Sequence of chain 1.A:
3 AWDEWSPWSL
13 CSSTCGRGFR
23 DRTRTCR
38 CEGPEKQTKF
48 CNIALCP

This small molecule binds to this protein.
Small molecule (SMILES): C[C@@H]1OC[C@@H](O)[C@H](O[C@@H]2O[C@H](CO)[C@@H](O)[C@H](O)[C@H]2O)[C@@H]1O

Binding-site contacts:
Ligand atom O6 contacts residue CYS17 of chain 1.A at 3.5 Å (h-bond).
Ligand atom C2 contacts residue THR16 of chain 1.A at 2.4 Å.
Ligand atom C4 contacts residue CYS17 of chain 1.A at 3.8 Å (hydrophobic).
Ligand atom O3 contacts residue THR16 of chain 1.A at 4.2 Å.
Ligand atom O5 contacts residue CYS17 of chain 1.A at 4.2 Å.
Ligand atom C5 contacts residue CYS17 of chain 1.A at 4.0 Å (hydrophobic).
Ligand atom C3 contacts residue THR16 of chain 1.A at 2.9 Å.
Ligand atom C3 contacts residue CYS17 of chain 1.A at 4.0 Å (hydrophobic).
Ligand atom C6 contacts residue THR16 of chain 1.A at 4.1 Å.
Ligand atom O4 contacts residue THR16 of chain 1.A at 4.4 Å.
Ligand atom C4 contacts residue THR16 of chain 1.A at 3.4 Å.
Ligand atom O6 contacts residue SER15 of chain 1.A at 4.2 Å.
Ligand atom C5 contacts residue CYS17 of chain 1.A at 4.3 Å (hydrophobic).
Ligand atom C1 contacts residue THR16 of chain 1.A at 1.4 Å.
Ligand atom C5 contacts residue THR16 of chain 1.A at 2.7 Å.
Ligand atom O5 contacts residue THR16 of chain 1.A at 2.2 Å (h-bond).
Ligand atom C1 contacts residue CYS17 of chain 1.A at 4.0 Å (hydrophobic).
Ligand atom O2 contacts residue THR16 of chain 1.A at 2.8 Å (h-bond).